Binding-site contacts:
Ligand atom O2 contacts residue THR12 of chain 1.B at 3.6 Å (h-bond).
Ligand atom O5 contacts residue THR12 of chain 1.B at 2.3 Å (h-bond).
Ligand atom C3 contacts residue GLY10 of chain 1.B at 4.2 Å.
Ligand atom C3 contacts residue THR12 of chain 1.B at 3.0 Å.
Ligand atom O5 contacts residue GLY13 of chain 1.B at 3.9 Å.
Ligand atom C5 contacts residue GLY13 of chain 1.B at 3.5 Å.
Ligand atom O2 contacts residue ILE7 of chain 1.B at 4.2 Å.
Ligand atom C1 contacts residue ILE7 of chain 1.B at 4.4 Å (hydrophobic).
Ligand atom C4 contacts residue THR12 of chain 1.B at 3.5 Å.
Ligand atom C2 contacts residue THR12 of chain 1.B at 2.4 Å.
Ligand atom C1 contacts residue GLY13 of chain 1.B at 4.3 Å.
Ligand atom C1 contacts residue THR12 of chain 1.B at 1.4 Å.
Ligand atom C5 contacts residue THR12 of chain 1.B at 2.8 Å.
Ligand atom O3 contacts residue THR12 of chain 1.B at 4.3 Å.
Ligand atom C2 contacts residue ILE7 of chain 1.B at 4.2 Å (hydrophobic).

Sequence of chain 1.B:
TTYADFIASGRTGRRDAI

The small molecule below binds the protein below.
Small molecule (SMILES): O[C@@H]1[C@H](O)[C@H](O)CO[C@H]1O